Sequence of chain 1.A:
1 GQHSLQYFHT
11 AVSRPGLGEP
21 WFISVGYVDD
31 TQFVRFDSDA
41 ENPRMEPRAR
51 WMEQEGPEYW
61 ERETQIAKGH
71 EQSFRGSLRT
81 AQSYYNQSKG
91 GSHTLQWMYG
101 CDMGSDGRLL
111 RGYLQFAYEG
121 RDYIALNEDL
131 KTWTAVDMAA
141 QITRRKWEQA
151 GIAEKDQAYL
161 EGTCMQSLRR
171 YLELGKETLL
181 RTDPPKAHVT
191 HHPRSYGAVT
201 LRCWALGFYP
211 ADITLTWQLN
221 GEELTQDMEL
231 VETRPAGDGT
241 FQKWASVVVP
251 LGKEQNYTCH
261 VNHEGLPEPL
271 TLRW

A protein and the small-molecule ligand that binds it are described below.
Small molecule (SMILES): CC[C@H](C)[C@H](N)C(=O)N[C@@H](CC(C)C)C(=O)N[C@@H](CCSC)C(=O)N[C@@H](CCC(=O)O)C(=O)N[C@@H](Cc1cnc[nH]1)C(=O)N[C@H](C(=O)N[C@@H](CC1=NC=NC1)C(=O)N[C@@H](CCCCN)C(=O)N[C@@H](CC(C)C)C(=O)O)[C@@H](C)CC

Binding-site contacts:
Ligand atom CG1 contacts residue TYR171 of chain 1.A at 3.5 Å (hydrophobic).
Ligand atom N contacts residue TYR99 of chain 1.A at 2.7 Å (h-bond).
Ligand atom CB contacts residue TRP147 of chain 1.A at 3.5 Å (hydrophobic).
Ligand atom CA contacts residue TYR171 of chain 1.A at 3.2 Å (hydrophobic).
Ligand atom O contacts residue HIS70 of chain 1.A at 2.7 Å (h-bond).
Ligand atom CA contacts residue GLU63 of chain 1.A at 3.5 Å.
Ligand atom CD2 contacts residue LYS155 of chain 1.A at 3.1 Å.
Ligand atom CD2 contacts residue TYR7 of chain 1.A at 3.2 Å (hydrophobic).
Ligand atom O contacts residue TYR7 of chain 1.A at 3.4 Å.
Ligand atom SD contacts residue ASP156 of chain 1.A at 3.1 Å (salt-bridge).
Ligand atom CB contacts residue TYR99 of chain 1.A at 3.2 Å (hydrophobic).
Ligand atom O contacts residue TYR159 of chain 1.A at 2.6 Å (h-bond).
Ligand atom O contacts residue THR143 of chain 1.A at 2.9 Å (h-bond).
Ligand atom N contacts residue TYR7 of chain 1.A at 2.5 Å (h-bond).
Ligand atom N contacts residue GLU63 of chain 1.A at 2.8 Å (salt-bridge).
Ligand atom OXT contacts residue THR80 of chain 1.A at 3.3 Å.
Ligand atom O contacts residue ILE66 of chain 1.A at 3.2 Å.
Ligand atom CE contacts residue LEU114 of chain 1.A at 3.5 Å (hydrophobic).
Ligand atom O contacts residue HIS70 of chain 1.A at 3.2 Å.
Ligand atom CE contacts residue TYR159 of chain 1.A at 3.5 Å (hydrophobic).
Ligand atom CE contacts residue ASP156 of chain 1.A at 3.0 Å.
Ligand atom CG contacts residue GLU63 of chain 1.A at 3.4 Å.
Ligand atom O contacts residue TYR84 of chain 1.A at 2.9 Å (h-bond).
Ligand atom C contacts residue LYS146 of chain 1.A at 3.1 Å.
Ligand atom CA contacts residue TYR159 of chain 1.A at 3.4 Å (hydrophobic).
Ligand atom O contacts residue TRP147 of chain 1.A at 2.8 Å (h-bond).
Ligand atom CE1 contacts residue ASP156 of chain 1.A at 3.0 Å.
Ligand atom NE2 contacts residue LYS155 of chain 1.A at 3.0 Å (salt-bridge).
Ligand atom CA contacts residue TYR99 of chain 1.A at 3.5 Å (hydrophobic).
Ligand atom N contacts residue SER77 of chain 1.A at 3.2 Å (h-bond).
Ligand atom CG1 contacts residue GLU63 of chain 1.A at 3.2 Å.
Ligand atom NE2 contacts residue ILE152 of chain 1.A at 3.4 Å.
Ligand atom CA contacts residue TYR7 of chain 1.A at 3.1 Å (hydrophobic).
Ligand atom N contacts residue TYR171 of chain 1.A at 2.6 Å (h-bond).
Ligand atom O contacts residue LYS146 of chain 1.A at 3.0 Å (salt-bridge).
Ligand atom C contacts residue TYR7 of chain 1.A at 3.2 Å (hydrophobic).
Ligand atom OE2 contacts residue ARG62 of chain 1.A at 3.5 Å (salt-bridge).
Ligand atom N contacts residue SER167 of chain 1.A at 3.4 Å.
Ligand atom NE2 contacts residue ASP156 of chain 1.A at 2.5 Å (salt-bridge).
Ligand atom OXT contacts residue LYS146 of chain 1.A at 2.6 Å (salt-bridge).